Binding-site contacts:
Ligand atom C8 contacts residue LEU180 of chain 1.A at 3.6 Å (hydrophobic).
Ligand atom N9 contacts residue TRP179 of chain 1.A at 2.8 Å (h-bond).
Ligand atom C2 contacts residue CYS268 of chain 1.A at 2.9 Å (hydrophobic).
Ligand atom S2 contacts residue VAL267 of chain 1.A at 4.3 Å.
Ligand atom C4 contacts residue LYS182 of chain 1.A at 3.8 Å.
Ligand atom C5 contacts residue LYS182 of chain 1.A at 4.2 Å.
Ligand atom N3 contacts residue CYS268 of chain 1.A at 3.0 Å (h-bond).
Ligand atom C8 contacts residue LYS182 of chain 1.A at 4.1 Å.
Ligand atom N7 contacts residue TRP179 of chain 1.A at 4.1 Å.
Ligand atom C5 contacts residue TRP179 of chain 1.A at 4.2 Å (hydrophobic).
Ligand atom C4 contacts residue CYS268 of chain 1.A at 4.3 Å (hydrophobic).
Ligand atom S2 contacts residue CYS268 of chain 1.A at 2.0 Å (h-bond).
Ligand atom N1 contacts residue CYS268 of chain 1.A at 4.2 Å.
Ligand atom S2 contacts residue ARG247 of chain 1.A at 4.3 Å.
Ligand atom N3 contacts residue LYS182 of chain 1.A at 4.0 Å.
Ligand atom N9 contacts residue LEU180 of chain 1.A at 4.0 Å.
Ligand atom C4 contacts residue TRP179 of chain 1.A at 3.8 Å (hydrophobic).
Ligand atom C8 contacts residue TRP179 of chain 1.A at 3.5 Å (hydrophobic).
Ligand atom N9 contacts residue LYS182 of chain 1.A at 3.5 Å.
Ligand atom N3 contacts residue TRP179 of chain 1.A at 3.9 Å.

Sequence of chain 1.A:
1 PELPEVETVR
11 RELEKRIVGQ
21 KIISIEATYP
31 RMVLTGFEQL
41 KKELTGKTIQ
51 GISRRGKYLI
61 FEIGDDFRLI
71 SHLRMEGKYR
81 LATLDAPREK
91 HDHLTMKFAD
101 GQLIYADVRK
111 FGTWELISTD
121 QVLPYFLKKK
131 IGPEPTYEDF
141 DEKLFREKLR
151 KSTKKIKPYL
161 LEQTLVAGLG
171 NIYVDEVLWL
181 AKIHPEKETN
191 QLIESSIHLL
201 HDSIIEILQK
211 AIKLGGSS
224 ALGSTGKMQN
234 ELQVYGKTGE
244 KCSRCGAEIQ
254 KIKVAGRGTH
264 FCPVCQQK

This protein binds this small molecule.
Small molecule (SMILES): O=c1[nH]c(S)nc2[nH]cnc12